Sequence of chain 1.A:
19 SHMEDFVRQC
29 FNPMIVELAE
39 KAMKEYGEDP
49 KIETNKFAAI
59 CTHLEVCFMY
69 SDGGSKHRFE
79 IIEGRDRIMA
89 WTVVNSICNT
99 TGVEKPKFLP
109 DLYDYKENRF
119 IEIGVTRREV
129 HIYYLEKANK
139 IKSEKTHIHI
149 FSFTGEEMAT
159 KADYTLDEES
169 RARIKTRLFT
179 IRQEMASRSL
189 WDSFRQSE

A small-molecule ligand and the protein it binds are described below.
Small molecule (SMILES): Nc1ncnc2c1ncn2CCNC(=O)c1nc([C@@H]2CCCN2C(=O)OCc2ccccc2)[nH]c(=O)c1O

Binding-site contacts:
Ligand atom C11 contacts residue TYR44 of chain 1.A at 3.9 Å (hydrophobic).
Ligand atom N5 contacts residue TYR44 of chain 1.A at 3.7 Å.
Ligand atom N6 contacts residue TYR44 of chain 1.A at 3.9 Å.
Ligand atom C1 contacts residue MN1 of chain 1.D at 2.7 Å.
Ligand atom C4 contacts residue MN1 of chain 1.E at 2.9 Å.
Ligand atom O3 contacts residue MN1 of chain 1.E at 1.8 Å.
Ligand atom O2 contacts residue HIS61 of chain 1.A at 2.9 Å.
Ligand atom C20 contacts residue HIS61 of chain 1.A at 3.6 Å.
Ligand atom N4 contacts residue TYR44 of chain 1.A at 3.8 Å.
Ligand atom C3 contacts residue MN1 of chain 1.E at 3.4 Å.
Ligand atom C21 contacts residue ILE58 of chain 1.A at 3.9 Å (hydrophobic).
Ligand atom O2 contacts residue MN1 of chain 1.E at 2.1 Å.
Ligand atom O2 contacts residue MN1 of chain 1.D at 2.1 Å.
Ligand atom O3 contacts residue GLU81 of chain 1.A at 3.6 Å.
Ligand atom N7 contacts residue GLU46 of chain 1.A at 3.5 Å (salt-bridge).
Ligand atom O1 contacts residue GLU120 of chain 1.A at 3.0 Å (salt-bridge).
Ligand atom N1 contacts residue TYR131 of chain 1.A at 3.7 Å.
Ligand atom O1 contacts residue MN1 of chain 1.D at 2.1 Å.
Ligand atom O2 contacts residue GLU120 of chain 1.A at 3.1 Å (salt-bridge).
Ligand atom C9 contacts residue TYR44 of chain 1.A at 3.7 Å (hydrophobic).
Ligand atom C20 contacts residue ILE58 of chain 1.A at 3.4 Å (hydrophobic).
Ligand atom C2 contacts residue HIS61 of chain 1.A at 3.8 Å.
Ligand atom O2 contacts residue ASP109 of chain 1.A at 2.8 Å (salt-bridge).
Ligand atom C2 contacts residue MN1 of chain 1.D at 2.7 Å.
Ligand atom O3 contacts residue LEU107 of chain 1.A at 3.9 Å.
Ligand atom O1 contacts residue HIS61 of chain 1.A at 2.8 Å (h-bond).
Ligand atom C19 contacts residue ILE58 of chain 1.A at 3.6 Å (hydrophobic).
Ligand atom C1 contacts residue GLU120 of chain 1.A at 3.1 Å.
Ligand atom O3 contacts residue ASP109 of chain 1.A at 3.9 Å.
Ligand atom C2 contacts residue GLU120 of chain 1.A at 3.1 Å.
Ligand atom C7 contacts residue TYR44 of chain 1.A at 3.9 Å (hydrophobic).
Ligand atom C19 contacts residue GLU81 of chain 1.A at 3.2 Å.
Ligand atom C6 contacts residue TYR44 of chain 1.A at 3.7 Å (hydrophobic).
Ligand atom N7 contacts residue LYS54 of chain 1.A at 3.0 Å (salt-bridge).
Ligand atom C1 contacts residue HIS61 of chain 1.A at 3.7 Å.
Ligand atom O1 contacts residue ILE121 of chain 1.A at 2.7 Å (h-bond).
Ligand atom C19 contacts residue HIS61 of chain 1.A at 3.7 Å.
Ligand atom C2 contacts residue MN1 of chain 1.E at 3.2 Å.
Ligand atom N3 contacts residue TYR44 of chain 1.A at 3.7 Å.
Ligand atom C18 contacts residue GLU81 of chain 1.A at 3.4 Å.